A protein and the small-molecule ligand that binds it are described below.
Small molecule (SMILES): CN1c2ccccc2C(C#N)(C(=O)NCCC(=O)O)c2ccccc21

Binding-site contacts:
Ligand atom N2 contacts residue TRP104 of chain 1.B at 3.7 Å.
Ligand atom C3 contacts residue PHE101 of chain 1.B at 3.5 Å (hydrophobic).
Ligand atom C12 contacts residue TRP104 of chain 1.B at 3.6 Å (hydrophobic).
Ligand atom C19 contacts residue GLY98 of chain 1.B at 3.5 Å.
Ligand atom C9 contacts residue ILE51 of chain 1.B at 3.6 Å (hydrophobic).
Ligand atom C16 contacts residue PHE101 of chain 1.B at 3.2 Å (hydrophobic).
Ligand atom C19 contacts residue VAL103 of chain 1.B at 3.3 Å (hydrophobic).
Ligand atom C14 contacts residue PHE101 of chain 1.B at 3.5 Å (hydrophobic).
Ligand atom O3 contacts residue PHE101 of chain 1.B at 3.1 Å (h-bond).
Ligand atom C17 contacts residue LEU102 of chain 1.B at 3.5 Å (hydrophobic).
Ligand atom C17 contacts residue TRP104 of chain 1.B at 3.4 Å (hydrophobic).
Ligand atom N1 contacts residue PHE101 of chain 1.B at 3.6 Å.
Ligand atom C10 contacts residue GLY33 of chain 1.B at 3.8 Å.
Ligand atom C6 contacts residue TRP104 of chain 1.B at 3.5 Å (hydrophobic).
Ligand atom C15 contacts residue TRP104 of chain 1.B at 3.7 Å (hydrophobic).
Ligand atom C18 contacts residue VAL103 of chain 1.B at 3.5 Å (hydrophobic).
Ligand atom C18 contacts residue ASP99 of chain 1.B at 3.4 Å.
Ligand atom C18 contacts residue PHE101 of chain 1.B at 3.6 Å (hydrophobic).
Ligand atom C2 contacts residue SER52 of chain 1.B at 3.7 Å.
Ligand atom C18 contacts residue TRP104 of chain 1.B at 3.6 Å (hydrophobic).
Ligand atom O1 contacts residue PHE101 of chain 1.B at 3.8 Å.
Ligand atom O1 contacts residue TYR58 of chain 1.B at 3.7 Å.
Ligand atom O3 contacts residue SER100 of chain 1.B at 3.1 Å.
Ligand atom C10 contacts residue SER52 of chain 1.B at 3.7 Å.
Ligand atom C4 contacts residue PHE101 of chain 1.B at 3.7 Å (hydrophobic).
Ligand atom C7 contacts residue TRP104 of chain 1.B at 3.6 Å (hydrophobic).
Ligand atom C8 contacts residue SER52 of chain 1.B at 3.6 Å.
Ligand atom C17 contacts residue PHE101 of chain 1.B at 3.5 Å (hydrophobic).
Ligand atom C14 contacts residue TRP104 of chain 1.B at 3.7 Å (hydrophobic).
Ligand atom C19 contacts residue TRP104 of chain 1.B at 3.5 Å (hydrophobic).
Ligand atom C15 contacts residue PHE101 of chain 1.B at 3.5 Å (hydrophobic).
Ligand atom C16 contacts residue TYR37 of chain 1.A at 3.6 Å (hydrophobic).
Ligand atom C13 contacts residue PHE101 of chain 1.B at 3.6 Å (hydrophobic).
Ligand atom C11 contacts residue TRP104 of chain 1.B at 3.8 Å (hydrophobic).
Ligand atom C19 contacts residue ASP99 of chain 1.B at 3.7 Å.
Ligand atom C10 contacts residue ILE51 of chain 1.B at 3.5 Å (hydrophobic).
Ligand atom C10 contacts residue SER50 of chain 1.B at 3.5 Å.
Ligand atom C9 contacts residue SER52 of chain 1.B at 3.3 Å.
Ligand atom C11 contacts residue GLY33 of chain 1.B at 3.5 Å.
Ligand atom C16 contacts residue TRP104 of chain 1.B at 3.4 Å (hydrophobic).

Sequence of chain 1.A:
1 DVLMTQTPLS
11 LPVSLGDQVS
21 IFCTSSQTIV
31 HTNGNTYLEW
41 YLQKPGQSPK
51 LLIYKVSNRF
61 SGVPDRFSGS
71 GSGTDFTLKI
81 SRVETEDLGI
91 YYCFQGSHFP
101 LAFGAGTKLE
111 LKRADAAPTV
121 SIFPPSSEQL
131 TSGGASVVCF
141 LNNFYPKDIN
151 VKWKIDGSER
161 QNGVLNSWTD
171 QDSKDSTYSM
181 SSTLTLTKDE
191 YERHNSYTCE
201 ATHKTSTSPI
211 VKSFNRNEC

Sequence of chain 1.B:
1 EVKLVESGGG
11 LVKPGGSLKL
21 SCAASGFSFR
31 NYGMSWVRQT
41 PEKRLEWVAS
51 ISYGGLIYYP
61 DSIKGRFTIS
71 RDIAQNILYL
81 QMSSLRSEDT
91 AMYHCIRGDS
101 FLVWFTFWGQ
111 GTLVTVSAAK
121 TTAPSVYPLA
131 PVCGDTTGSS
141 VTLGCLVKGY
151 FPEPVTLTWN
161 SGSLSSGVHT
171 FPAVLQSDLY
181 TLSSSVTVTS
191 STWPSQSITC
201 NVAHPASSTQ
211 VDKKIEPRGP